Sequence of chain 1.F:
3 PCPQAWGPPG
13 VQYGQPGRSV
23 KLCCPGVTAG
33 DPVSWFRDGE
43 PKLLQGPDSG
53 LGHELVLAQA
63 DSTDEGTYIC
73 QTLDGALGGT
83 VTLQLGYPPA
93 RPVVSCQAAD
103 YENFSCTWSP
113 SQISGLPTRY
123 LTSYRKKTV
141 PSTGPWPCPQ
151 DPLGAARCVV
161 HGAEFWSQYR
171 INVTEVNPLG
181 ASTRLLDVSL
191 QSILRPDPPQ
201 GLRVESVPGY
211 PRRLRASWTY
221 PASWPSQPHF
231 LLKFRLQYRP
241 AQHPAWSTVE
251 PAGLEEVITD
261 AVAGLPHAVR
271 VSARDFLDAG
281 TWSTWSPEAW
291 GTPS

Binding-site contacts:
Ligand atom C8 contacts residue ASP102 of chain 1.F at 3.1 Å.
Ligand atom C7 contacts residue ASN105 of chain 1.F at 4.0 Å.
Ligand atom O5 contacts residue ASN105 of chain 1.F at 2.4 Å (h-bond).
Ligand atom C1 contacts residue GLU104 of chain 1.F at 4.0 Å.
Ligand atom N2 contacts residue GLU104 of chain 1.F at 3.7 Å.
Ligand atom C8 contacts residue SER223 of chain 1.F at 4.3 Å.
Ligand atom C1 contacts residue HIS161 of chain 1.F at 4.0 Å.
Ligand atom C2 contacts residue ASN105 of chain 1.F at 2.6 Å.
Ligand atom N2 contacts residue ASP102 of chain 1.F at 3.5 Å (salt-bridge).
Ligand atom C5 contacts residue ASN105 of chain 1.F at 3.7 Å.
Ligand atom C5 contacts residue HIS161 of chain 1.F at 4.3 Å.
Ligand atom C1 contacts residue ASN105 of chain 1.F at 1.5 Å.
Ligand atom N2 contacts residue ASN105 of chain 1.F at 3.1 Å (h-bond).
Ligand atom C4 contacts residue ASN105 of chain 1.F at 4.3 Å.
Ligand atom O5 contacts residue HIS161 of chain 1.F at 3.1 Å (h-bond).
Ligand atom C3 contacts residue GLU104 of chain 1.F at 4.2 Å.
Ligand atom O7 contacts residue ASN105 of chain 1.F at 4.5 Å.
Ligand atom C6 contacts residue HIS161 of chain 1.F at 4.1 Å.
Ligand atom C7 contacts residue ASP102 of chain 1.F at 3.6 Å.
Ligand atom C3 contacts residue ASN105 of chain 1.F at 3.9 Å.
Ligand atom C2 contacts residue GLU104 of chain 1.F at 4.2 Å.

A small-molecule ligand and the protein it binds are described below.
Small molecule (SMILES): CC(=O)N[C@@H]1[C@@H](O)[C@H](O)[C@@H](CO)O[C@H]1O